Sequence of chain 1.A:
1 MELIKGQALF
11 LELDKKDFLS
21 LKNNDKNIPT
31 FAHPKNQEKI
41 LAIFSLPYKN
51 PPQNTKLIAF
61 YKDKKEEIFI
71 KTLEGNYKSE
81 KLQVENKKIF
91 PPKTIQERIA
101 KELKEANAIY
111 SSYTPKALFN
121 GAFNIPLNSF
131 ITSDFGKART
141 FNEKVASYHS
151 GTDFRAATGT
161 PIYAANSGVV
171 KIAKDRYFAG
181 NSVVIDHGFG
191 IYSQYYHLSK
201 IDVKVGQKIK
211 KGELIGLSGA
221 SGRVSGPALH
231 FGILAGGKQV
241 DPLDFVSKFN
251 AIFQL

This small molecule binds to this protein.
Small molecule (SMILES): CC(=O)N[C@@H](CCN(CC(=O)O)Cc1ccccc1)C(=O)N[C@H](C)C(=O)NO

Binding-site contacts:
Ligand atom N4 contacts residue ZN1 of chain 1.B at 2.8 Å.
Ligand atom C11 contacts residue HIS230 of chain 1.A at 3.6 Å.
Ligand atom O9 contacts residue HIS197 of chain 1.A at 3.8 Å.
Ligand atom C51 contacts residue LYS137 of chain 1.A at 3.6 Å.
Ligand atom C5 contacts residue HIS197 of chain 1.A at 3.8 Å.
Ligand atom C23 contacts residue TYR148 of chain 1.A at 3.6 Å (hydrophobic).
Ligand atom O9 contacts residue ASP153 of chain 1.A at 3.2 Å (salt-bridge).
Ligand atom O4 contacts residue SER150 of chain 1.A at 3.8 Å.
Ligand atom O3 contacts residue PHE178 of chain 1.A at 3.5 Å (h-bond).
Ligand atom C23 contacts residue HIS149 of chain 1.A at 3.8 Å.
Ligand atom O9 contacts residue HIS230 of chain 1.A at 3.5 Å (h-bond).
Ligand atom C9 contacts residue TYR148 of chain 1.A at 3.5 Å (hydrophobic).
Ligand atom O9 contacts residue ARG223 of chain 1.A at 2.8 Å (salt-bridge).
Ligand atom C61 contacts residue ARG139 of chain 1.A at 3.7 Å.
Ligand atom C21 contacts residue TYR148 of chain 1.A at 3.6 Å (hydrophobic).
Ligand atom O8 contacts residue HIS230 of chain 1.A at 3.4 Å (h-bond).
Ligand atom O8 contacts residue ZN1 of chain 1.B at 3.0 Å.
Ligand atom C12 contacts residue HIS230 of chain 1.A at 3.3 Å.
Ligand atom C7 contacts residue TYR148 of chain 1.A at 3.3 Å (hydrophobic).
Ligand atom C31 contacts residue HIS149 of chain 1.A at 3.8 Å.
Ligand atom C10 contacts residue PHE178 of chain 1.A at 3.7 Å (hydrophobic).
Ligand atom O9 contacts residue ZN1 of chain 1.B at 2.1 Å.
Ligand atom C11 contacts residue TYR196 of chain 1.A at 3.8 Å (hydrophobic).
Ligand atom C8 contacts residue TYR148 of chain 1.A at 3.6 Å (hydrophobic).
Ligand atom O9 contacts residue HIS149 of chain 1.A at 3.5 Å (h-bond).
Ligand atom C12 contacts residue ZN1 of chain 1.B at 3.2 Å.
Ligand atom N4 contacts residue HIS230 of chain 1.A at 3.4 Å (h-bond).
Ligand atom O8 contacts residue HIS149 of chain 1.A at 3.2 Å.
Ligand atom O4 contacts residue TYR148 of chain 1.A at 2.9 Å (h-bond).
Ligand atom N5 contacts residue TYR148 of chain 1.A at 3.6 Å (h-bond).
Ligand atom C61 contacts residue LYS137 of chain 1.A at 3.3 Å.
Ligand atom C12 contacts residue HIS197 of chain 1.A at 3.8 Å.
Ligand atom C21 contacts residue SER147 of chain 1.A at 3.5 Å.
Ligand atom N4 contacts residue ARG223 of chain 1.A at 3.5 Å (salt-bridge).
Ligand atom C21 contacts residue HIS149 of chain 1.A at 3.9 Å.
Ligand atom C3 contacts residue PHE178 of chain 1.A at 3.6 Å (hydrophobic).
Ligand atom N4 contacts residue HIS197 of chain 1.A at 3.0 Å (h-bond).
Ligand atom O2 contacts residue PHE178 of chain 1.A at 3.6 Å.
Ligand atom C21 contacts residue ARG139 of chain 1.A at 3.9 Å.
Ligand atom C41 contacts residue HIS149 of chain 1.A at 3.7 Å.